Sequence of chain 1.D:
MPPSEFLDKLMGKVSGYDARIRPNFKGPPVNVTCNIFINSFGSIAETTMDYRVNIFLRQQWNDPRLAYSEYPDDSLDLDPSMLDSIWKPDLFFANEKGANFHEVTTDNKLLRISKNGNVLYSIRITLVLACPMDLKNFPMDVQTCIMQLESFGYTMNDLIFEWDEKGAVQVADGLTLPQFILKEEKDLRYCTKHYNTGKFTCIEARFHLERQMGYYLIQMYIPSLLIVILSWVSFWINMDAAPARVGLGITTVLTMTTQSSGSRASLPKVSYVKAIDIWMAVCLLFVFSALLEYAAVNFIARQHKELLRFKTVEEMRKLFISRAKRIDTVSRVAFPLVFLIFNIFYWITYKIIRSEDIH

A protein and the small-molecule ligand that binds it are described below.
Small molecule (SMILES): NCC(=O)O

Binding-site contacts:
Ligand atom CA contacts residue TYR226 of chain 1.D at 4.3 Å (hydrophobic).
Ligand atom CA contacts residue LEU141 of chain 1.E at 4.3 Å (hydrophobic).
Ligand atom CA contacts residue PHE183 of chain 1.D at 4.0 Å (hydrophobic).
Ligand atom C contacts residue ARG89 of chain 1.E at 3.8 Å.
Ligand atom C contacts residue LEU141 of chain 1.E at 4.3 Å (hydrophobic).
Ligand atom C contacts residue SER153 of chain 1.E at 4.0 Å.
Ligand atom CA contacts residue THR228 of chain 1.D at 4.3 Å.
Ligand atom OXT contacts residue PHE87 of chain 1.E at 3.2 Å.
Ligand atom OXT contacts residue SER153 of chain 1.E at 2.9 Å (h-bond).
Ligand atom O contacts residue ARG89 of chain 1.E at 3.1 Å (salt-bridge).
Ligand atom N contacts residue PHE87 of chain 1.E at 4.2 Å.
Ligand atom OXT contacts residue PHE183 of chain 1.D at 3.9 Å.
Ligand atom CA contacts residue PHE231 of chain 1.D at 3.9 Å (hydrophobic).
Ligand atom OXT contacts residue ARG89 of chain 1.E at 3.8 Å.
Ligand atom N contacts residue PHE183 of chain 1.D at 3.0 Å (h-bond).
Ligand atom O contacts residue PHE87 of chain 1.E at 4.5 Å.
Ligand atom OXT contacts residue LEU141 of chain 1.E at 4.4 Å.
Ligand atom C contacts residue THR228 of chain 1.D at 4.0 Å.
Ligand atom C contacts residue PHE87 of chain 1.E at 3.8 Å (hydrophobic).
Ligand atom N contacts residue LEU141 of chain 1.E at 3.9 Å.
Ligand atom O contacts residue THR228 of chain 1.D at 3.2 Å (h-bond).
Ligand atom N contacts residue PHE231 of chain 1.D at 4.4 Å.
Ligand atom CA contacts residue PHE87 of chain 1.E at 4.1 Å (hydrophobic).

Sequence of chain 1.E:
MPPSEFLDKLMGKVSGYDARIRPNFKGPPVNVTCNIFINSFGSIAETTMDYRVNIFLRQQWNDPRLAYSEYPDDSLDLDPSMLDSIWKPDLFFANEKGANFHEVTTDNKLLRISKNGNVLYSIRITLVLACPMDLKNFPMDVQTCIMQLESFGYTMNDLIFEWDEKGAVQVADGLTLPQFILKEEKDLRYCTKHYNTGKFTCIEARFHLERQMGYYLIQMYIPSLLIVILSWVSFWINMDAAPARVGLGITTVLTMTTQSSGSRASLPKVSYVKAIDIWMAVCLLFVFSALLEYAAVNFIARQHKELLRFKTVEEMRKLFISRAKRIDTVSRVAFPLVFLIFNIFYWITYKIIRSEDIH